Sequence of chain 1.A:
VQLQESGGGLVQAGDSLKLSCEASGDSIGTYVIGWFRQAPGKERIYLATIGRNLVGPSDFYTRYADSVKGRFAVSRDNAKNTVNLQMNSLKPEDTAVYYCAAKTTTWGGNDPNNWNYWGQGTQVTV

This small molecule binds to this protein.
Small molecule (SMILES): Nc1nc(N)nc(Nc2cc(S(=O)(=O)O)cc3cc(S(=O)(=O)O)c(/N=N/c4ccccc4S(=O)(=O)O)c(O)c23)n1

Binding-site contacts:
Ligand atom C3 contacts residue TYR62 of chain 1.A at 3.3 Å (hydrophobic).
Ligand atom C4 contacts residue TYR62 of chain 1.A at 3.8 Å (hydrophobic).
Ligand atom C6 contacts residue TYR62 of chain 1.A at 3.5 Å (hydrophobic).
Ligand atom O40 contacts residue THR50 of chain 1.A at 3.6 Å.
Ligand atom O40 contacts residue LYS104 of chain 1.A at 2.8 Å (salt-bridge).
Ligand atom O38 contacts residue ASN54 of chain 1.A at 3.3 Å.
Ligand atom C10 contacts residue ARG64 of chain 1.A at 3.8 Å.
Ligand atom S36 contacts residue ARG53 of chain 1.A at 3.7 Å.
Ligand atom O37 contacts residue ARG53 of chain 1.A at 2.9 Å (salt-bridge).
Ligand atom C5 contacts residue THR107 of chain 1.A at 3.4 Å.
Ligand atom N2 contacts residue TYR62 of chain 1.A at 3.3 Å (h-bond).
Ligand atom O39 contacts residue TRP108 of chain 1.A at 3.1 Å.
Ligand atom O42 contacts residue ARG64 of chain 1.A at 2.8 Å (salt-bridge).
Ligand atom N1 contacts residue ARG64 of chain 1.A at 3.6 Å.
Ligand atom O41 contacts residue ARG53 of chain 1.A at 2.8 Å (salt-bridge).
Ligand atom NL1 contacts residue LEU55 of chain 1.A at 3.4 Å (h-bond).
Ligand atom O39 contacts residue LYS104 of chain 1.A at 3.8 Å.
Ligand atom C5 contacts residue TYR62 of chain 1.A at 3.2 Å (hydrophobic).
Ligand atom O28 contacts residue TYR62 of chain 1.A at 3.2 Å (h-bond).
Ligand atom O37 contacts residue TYR62 of chain 1.A at 3.8 Å.
Ligand atom C15 contacts residue TYR62 of chain 1.A at 3.5 Å (hydrophobic).
Ligand atom N2 contacts residue ARG64 of chain 1.A at 3.7 Å.
Ligand atom O37 contacts residue GLY52 of chain 1.A at 3.0 Å.
Ligand atom C20 contacts residue TYR62 of chain 1.A at 3.6 Å (hydrophobic).
Ligand atom S35 contacts residue GLY110 of chain 1.A at 3.7 Å.
Ligand atom O37 contacts residue ASN54 of chain 1.A at 3.0 Å (h-bond).
Ligand atom O41 contacts residue VAL33 of chain 1.A at 3.7 Å.
Ligand atom C9 contacts residue THR107 of chain 1.A at 3.6 Å.
Ligand atom C4 contacts residue ARG64 of chain 1.A at 3.4 Å.
Ligand atom N1 contacts residue TYR62 of chain 1.A at 2.9 Å (h-bond).
Ligand atom N19 contacts residue TYR62 of chain 1.A at 3.4 Å.
Ligand atom O42 contacts residue THR50 of chain 1.A at 3.0 Å (h-bond).
Ligand atom C7 contacts residue TYR62 of chain 1.A at 3.7 Å (hydrophobic).
Ligand atom O89 contacts residue TYR62 of chain 1.A at 2.7 Å (h-bond).
Ligand atom O39 contacts residue GLY110 of chain 1.A at 2.8 Å (h-bond).
Ligand atom O40 contacts residue GLY110 of chain 1.A at 3.7 Å.
Ligand atom C13 contacts residue ARG64 of chain 1.A at 3.6 Å.
Ligand atom C3 contacts residue THR107 of chain 1.A at 3.3 Å.
Ligand atom C14 contacts residue ARG64 of chain 1.A at 3.3 Å.
Ligand atom O39 contacts residue GLY109 of chain 1.A at 3.3 Å (h-bond).